Sequence of chain 1.B:
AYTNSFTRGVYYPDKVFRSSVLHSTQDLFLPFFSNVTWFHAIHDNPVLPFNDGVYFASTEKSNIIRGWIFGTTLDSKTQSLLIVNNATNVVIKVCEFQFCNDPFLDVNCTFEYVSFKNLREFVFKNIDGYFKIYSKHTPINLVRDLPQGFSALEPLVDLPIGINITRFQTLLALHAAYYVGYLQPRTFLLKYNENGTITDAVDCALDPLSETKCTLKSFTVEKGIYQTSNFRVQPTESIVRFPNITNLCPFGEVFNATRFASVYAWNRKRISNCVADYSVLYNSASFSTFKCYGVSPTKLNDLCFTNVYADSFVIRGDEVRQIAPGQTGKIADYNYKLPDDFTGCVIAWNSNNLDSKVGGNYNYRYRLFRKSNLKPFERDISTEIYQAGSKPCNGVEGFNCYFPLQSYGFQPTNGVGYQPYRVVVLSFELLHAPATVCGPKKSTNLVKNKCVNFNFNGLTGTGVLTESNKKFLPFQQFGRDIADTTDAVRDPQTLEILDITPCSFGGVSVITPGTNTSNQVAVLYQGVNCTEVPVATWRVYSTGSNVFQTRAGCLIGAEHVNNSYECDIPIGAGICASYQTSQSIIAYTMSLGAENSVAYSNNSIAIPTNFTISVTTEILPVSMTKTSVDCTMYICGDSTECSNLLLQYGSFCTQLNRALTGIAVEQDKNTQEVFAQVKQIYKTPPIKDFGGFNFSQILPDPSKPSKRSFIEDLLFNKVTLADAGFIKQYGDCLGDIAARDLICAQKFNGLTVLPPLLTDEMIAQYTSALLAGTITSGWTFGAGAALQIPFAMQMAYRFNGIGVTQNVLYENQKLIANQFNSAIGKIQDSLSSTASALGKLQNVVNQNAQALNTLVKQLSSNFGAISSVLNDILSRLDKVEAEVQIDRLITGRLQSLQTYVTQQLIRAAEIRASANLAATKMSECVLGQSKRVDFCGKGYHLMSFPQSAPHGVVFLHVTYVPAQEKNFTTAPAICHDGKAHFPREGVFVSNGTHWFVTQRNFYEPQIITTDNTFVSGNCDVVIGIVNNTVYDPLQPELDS

Sequence of chain 1.C:
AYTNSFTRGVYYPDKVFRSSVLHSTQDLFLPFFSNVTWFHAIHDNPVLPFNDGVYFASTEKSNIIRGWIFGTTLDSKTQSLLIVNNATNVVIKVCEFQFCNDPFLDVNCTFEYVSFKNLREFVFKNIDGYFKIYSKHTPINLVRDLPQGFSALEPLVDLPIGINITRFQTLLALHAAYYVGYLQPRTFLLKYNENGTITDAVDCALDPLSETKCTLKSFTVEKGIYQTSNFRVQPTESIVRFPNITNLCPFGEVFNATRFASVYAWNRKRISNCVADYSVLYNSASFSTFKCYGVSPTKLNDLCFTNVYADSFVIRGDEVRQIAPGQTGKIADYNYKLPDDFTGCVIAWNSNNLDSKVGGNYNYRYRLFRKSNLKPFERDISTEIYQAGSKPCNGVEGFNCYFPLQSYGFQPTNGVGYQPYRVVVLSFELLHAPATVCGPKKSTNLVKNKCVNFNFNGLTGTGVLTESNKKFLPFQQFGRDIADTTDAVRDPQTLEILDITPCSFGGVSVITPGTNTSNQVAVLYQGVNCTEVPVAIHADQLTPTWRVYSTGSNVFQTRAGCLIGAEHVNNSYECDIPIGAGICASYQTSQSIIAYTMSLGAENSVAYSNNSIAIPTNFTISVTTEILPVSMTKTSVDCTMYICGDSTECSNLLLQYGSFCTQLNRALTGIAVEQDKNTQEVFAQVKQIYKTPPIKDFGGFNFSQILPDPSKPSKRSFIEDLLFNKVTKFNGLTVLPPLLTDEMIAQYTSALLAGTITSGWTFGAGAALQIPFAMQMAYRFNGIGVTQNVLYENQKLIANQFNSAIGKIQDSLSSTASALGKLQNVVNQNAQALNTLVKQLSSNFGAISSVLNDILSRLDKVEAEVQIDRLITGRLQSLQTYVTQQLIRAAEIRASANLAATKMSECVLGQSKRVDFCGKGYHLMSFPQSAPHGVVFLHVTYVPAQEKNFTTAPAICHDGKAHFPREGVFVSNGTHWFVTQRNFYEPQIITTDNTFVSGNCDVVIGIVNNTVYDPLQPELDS

Binding-site contacts:
Ligand atom O6 contacts residue THR234 of chain 1.C at 3.1 Å (h-bond).
Ligand atom C1 contacts residue ASN232 of chain 1.C at 1.4 Å.
Ligand atom C4 contacts residue ASN232 of chain 1.C at 4.2 Å.
Ligand atom C8 contacts residue ASN458 of chain 1.B at 3.5 Å.
Ligand atom C1 contacts residue THR108 of chain 1.C at 4.5 Å.
Ligand atom C8 contacts residue SER457 of chain 1.B at 4.3 Å.
Ligand atom N2 contacts residue ASN232 of chain 1.C at 3.0 Å (h-bond).
Ligand atom C2 contacts residue ASN232 of chain 1.C at 2.5 Å.
Ligand atom O5 contacts residue THR108 of chain 1.C at 3.6 Å.
Ligand atom C1 contacts residue THR234 of chain 1.C at 4.2 Å.
Ligand atom O7 contacts residue SER457 of chain 1.B at 4.1 Å.
Ligand atom O6 contacts residue THR108 of chain 1.C at 3.6 Å.
Ligand atom C8 contacts residue LYS460 of chain 1.B at 3.8 Å.
Ligand atom C6 contacts residue THR234 of chain 1.C at 4.5 Å.
Ligand atom O7 contacts residue ASN232 of chain 1.C at 4.3 Å.
Ligand atom C5 contacts residue ASN232 of chain 1.C at 3.7 Å.
Ligand atom O5 contacts residue ASN232 of chain 1.C at 2.3 Å (h-bond).
Ligand atom C5 contacts residue THR234 of chain 1.C at 4.2 Å.
Ligand atom C3 contacts residue ASN232 of chain 1.C at 3.8 Å.
Ligand atom O6 contacts residue ARG455 of chain 1.B at 4.1 Å.
Ligand atom C7 contacts residue ASN232 of chain 1.C at 4.0 Å.
Ligand atom C6 contacts residue THR108 of chain 1.C at 4.3 Å.
Ligand atom O6 contacts residue SER457 of chain 1.B at 2.9 Å (h-bond).
Ligand atom O5 contacts residue THR234 of chain 1.C at 4.0 Å.
Ligand atom C6 contacts residue SER457 of chain 1.B at 3.9 Å.

The protein below binds the small molecule below.
Small molecule (SMILES): CC(=O)N[C@H]1[C@H](O[C@H]2[C@H](O)[C@@H](NC(C)=O)CO[C@@H]2CO)O[C@H](CO)[C@@H](O)[C@@H]1O